Binding-site contacts:
Ligand atom S contacts residue TYR154 of chain 1.P at 3.5 Å (h-bond).
Ligand atom C14 contacts residue GLN33 of chain 1.P at 4.1 Å.
Ligand atom C15 contacts residue GLN33 of chain 1.P at 4.0 Å.
Ligand atom C13 contacts residue LYS37 of chain 1.P at 3.8 Å.
Ligand atom C2 contacts residue TYR154 of chain 1.P at 3.5 Å (hydrophobic).
Ligand atom N contacts residue LYS37 of chain 1.P at 4.0 Å.
Ligand atom C3 contacts residue LEU155 of chain 1.P at 4.2 Å (hydrophobic).
Ligand atom C14 contacts residue LYS37 of chain 1.P at 4.2 Å.
Ligand atom C2 contacts residue PHE162 of chain 1.P at 3.6 Å (hydrophobic).
Ligand atom C9 contacts residue LYS37 of chain 1.P at 4.1 Å.
Ligand atom C16 contacts residue LYS37 of chain 1.P at 4.2 Å.
Ligand atom C16 contacts residue PHE162 of chain 1.P at 3.2 Å (hydrophobic).
Ligand atom C7 contacts residue LYS37 of chain 1.P at 4.3 Å.
Ligand atom C3 contacts residue PHE162 of chain 1.P at 3.8 Å (hydrophobic).
Ligand atom C2 contacts residue VAL161 of chain 1.P at 4.1 Å (hydrophobic).
Ligand atom C6 contacts residue ALA38 of chain 1.P at 4.3 Å (hydrophobic).
Ligand atom C6 contacts residue TYR154 of chain 1.P at 3.3 Å (hydrophobic).
Ligand atom C3 contacts residue TYR154 of chain 1.P at 3.6 Å (hydrophobic).
Ligand atom O1 contacts residue TYR154 of chain 1.P at 2.3 Å (h-bond).
Ligand atom O2 contacts residue LYS37 of chain 1.P at 4.1 Å.
Ligand atom C10 contacts residue TYR154 of chain 1.P at 3.0 Å (hydrophobic).
Ligand atom C15 contacts residue PHE162 of chain 1.P at 3.3 Å (hydrophobic).
Ligand atom O3 contacts residue TYR154 of chain 1.P at 4.1 Å.
Ligand atom C7 contacts residue TYR154 of chain 1.P at 3.5 Å (hydrophobic).
Ligand atom C5 contacts residue VAL34 of chain 1.P at 4.3 Å (hydrophobic).
Ligand atom C1 contacts residue TYR154 of chain 1.P at 3.1 Å (hydrophobic).
Ligand atom C8 contacts residue LYS37 of chain 1.P at 4.1 Å.
Ligand atom O3 contacts residue LYS37 of chain 1.P at 3.0 Å (salt-bridge).
Ligand atom C9 contacts residue TYR154 of chain 1.P at 3.3 Å (hydrophobic).
Ligand atom C12 contacts residue LYS37 of chain 1.P at 3.6 Å.
Ligand atom C8 contacts residue TYR154 of chain 1.P at 3.5 Å (hydrophobic).
Ligand atom S contacts residue LYS37 of chain 1.P at 4.2 Å.
Ligand atom C4 contacts residue VAL34 of chain 1.P at 3.7 Å (hydrophobic).
Ligand atom C4 contacts residue TYR154 of chain 1.P at 3.2 Å (hydrophobic).
Ligand atom C3 contacts residue VAL34 of chain 1.P at 4.0 Å (hydrophobic).
Ligand atom C1 contacts residue LYS37 of chain 1.P at 4.3 Å.
Ligand atom C5 contacts residue TYR154 of chain 1.P at 3.0 Å (hydrophobic).
Ligand atom C7 contacts residue ALA38 of chain 1.P at 4.1 Å (hydrophobic).
Ligand atom N contacts residue TYR154 of chain 1.P at 3.7 Å.
Ligand atom C11 contacts residue LYS37 of chain 1.P at 3.8 Å.

Sequence of chain 1.P:
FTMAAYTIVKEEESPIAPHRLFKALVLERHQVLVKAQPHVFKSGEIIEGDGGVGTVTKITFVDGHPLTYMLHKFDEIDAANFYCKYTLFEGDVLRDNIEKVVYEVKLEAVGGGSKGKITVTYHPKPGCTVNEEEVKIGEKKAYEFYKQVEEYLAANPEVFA

This small molecule binds to this protein.
Small molecule (SMILES): O=S(=O)(O)c1cccc2cccc(Nc3ccccc3)c12